A small-molecule ligand and the protein it binds are described below.
Small molecule (SMILES): O=C(O)[C@]1(O)C[C@H](CP(=O)(O)O)[C@@H](O)[C@H](O)C1

Sequence of chain 2.B:
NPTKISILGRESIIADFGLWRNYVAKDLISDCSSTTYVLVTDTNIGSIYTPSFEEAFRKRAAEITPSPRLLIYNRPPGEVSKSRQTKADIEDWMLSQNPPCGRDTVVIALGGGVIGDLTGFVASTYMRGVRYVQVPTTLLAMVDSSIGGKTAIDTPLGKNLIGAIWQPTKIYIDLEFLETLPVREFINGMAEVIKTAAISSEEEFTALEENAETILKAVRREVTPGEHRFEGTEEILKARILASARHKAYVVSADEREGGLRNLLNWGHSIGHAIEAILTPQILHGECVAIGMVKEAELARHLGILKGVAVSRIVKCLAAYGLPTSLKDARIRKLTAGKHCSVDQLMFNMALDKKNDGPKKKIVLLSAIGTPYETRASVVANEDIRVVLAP

Sequence of chain 1.B:
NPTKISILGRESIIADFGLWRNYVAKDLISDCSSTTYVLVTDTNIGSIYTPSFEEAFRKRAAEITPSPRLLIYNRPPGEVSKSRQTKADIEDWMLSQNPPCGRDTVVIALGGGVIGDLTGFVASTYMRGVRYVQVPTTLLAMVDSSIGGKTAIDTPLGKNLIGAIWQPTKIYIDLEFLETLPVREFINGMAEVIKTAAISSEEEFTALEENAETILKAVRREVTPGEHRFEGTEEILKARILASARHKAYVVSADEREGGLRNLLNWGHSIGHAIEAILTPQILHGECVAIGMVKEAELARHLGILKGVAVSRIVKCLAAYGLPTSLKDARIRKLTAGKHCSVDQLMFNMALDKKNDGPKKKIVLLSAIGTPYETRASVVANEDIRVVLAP

Binding-site contacts:
Ligand atom O5 contacts residue HIS271 of chain 1.B at 3.0 Å (h-bond).
Ligand atom C1 contacts residue ARG264 of chain 1.B at 3.2 Å.
Ligand atom O93 contacts residue LYS356 of chain 1.B at 3.6 Å.
Ligand atom O92 contacts residue ASN162 of chain 1.B at 3.0 Å (h-bond).
Ligand atom C4 contacts residue ASP146 of chain 1.B at 3.6 Å.
Ligand atom O5 contacts residue HIS287 of chain 1.B at 3.4 Å (h-bond).
Ligand atom O93 contacts residue HIS275 of chain 1.B at 3.0 Å.
Ligand atom C5 contacts residue ZN1 of chain 1.H at 3.2 Å.
Ligand atom C8 contacts residue LYS152 of chain 1.B at 3.2 Å.
Ligand atom O92 contacts residue ARG130 of chain 2.B at 3.2 Å (salt-bridge).
Ligand atom O4 contacts residue ASP146 of chain 1.B at 2.5 Å (salt-bridge).
Ligand atom O4 contacts residue GLU194 of chain 1.B at 3.0 Å (salt-bridge).
Ligand atom C1 contacts residue LYS152 of chain 1.B at 3.4 Å.
Ligand atom C4 contacts residue LYS197 of chain 1.B at 3.8 Å.
Ligand atom O91 contacts residue LYS152 of chain 1.B at 2.8 Å (salt-bridge).
Ligand atom O4 contacts residue ZN1 of chain 1.H at 2.7 Å.
Ligand atom O91 contacts residue ARG130 of chain 2.B at 2.9 Å (salt-bridge).
Ligand atom O4 contacts residue LYS197 of chain 1.B at 3.1 Å (salt-bridge).
Ligand atom C2 contacts residue LYS152 of chain 1.B at 3.8 Å.
Ligand atom O12 contacts residue LYS250 of chain 1.B at 3.2 Å (salt-bridge).
Ligand atom O91 contacts residue LYS356 of chain 1.B at 3.6 Å.
Ligand atom O11 contacts residue LYS152 of chain 1.B at 2.9 Å (salt-bridge).
Ligand atom C6 contacts residue ASN268 of chain 1.B at 3.5 Å.
Ligand atom O2 contacts residue ASN268 of chain 1.B at 3.1 Å (h-bond).
Ligand atom O12 contacts residue ARG264 of chain 1.B at 2.7 Å (salt-bridge).
Ligand atom O4 contacts residue HIS271 of chain 1.B at 3.3 Å (h-bond).
Ligand atom C3 contacts residue ASP146 of chain 1.B at 3.6 Å.
Ligand atom C4 contacts residue ZN1 of chain 1.H at 3.4 Å.
Ligand atom O93 contacts residue ASN268 of chain 1.B at 3.2 Å (h-bond).
Ligand atom O92 contacts residue LYS356 of chain 1.B at 3.0 Å (salt-bridge).
Ligand atom O2 contacts residue LEU267 of chain 1.B at 3.2 Å (h-bond).
Ligand atom C4 contacts residue LEU267 of chain 1.B at 3.5 Å (hydrophobic).
Ligand atom P1 contacts residue ARG130 of chain 2.B at 3.7 Å.
Ligand atom O12 contacts residue LYS152 of chain 1.B at 3.6 Å.
Ligand atom C4 contacts residue HIS271 of chain 1.B at 3.6 Å.
Ligand atom C5 contacts residue HIS271 of chain 1.B at 3.8 Å.
Ligand atom O11 contacts residue ARG264 of chain 1.B at 2.7 Å (salt-bridge).
Ligand atom C3 contacts residue LEU267 of chain 1.B at 3.5 Å (hydrophobic).
Ligand atom O5 contacts residue ZN1 of chain 1.H at 2.2 Å.
Ligand atom P1 contacts residue LYS356 of chain 1.B at 3.7 Å.